The small molecule below binds the protein below.
Small molecule (SMILES): C1CC[C@H]2N->[Pt+2]<-N[C@@H]2C1

Binding-site contacts:
Ligand atom N2 contacts residue GLN121 of chain 1.A at 4.0 Å.
Ligand atom N2 contacts residue ASP119 of chain 1.A at 3.2 Å (salt-bridge).
Ligand atom PT contacts residue ASP119 of chain 1.A at 2.3 Å.
Ligand atom C1 contacts residue GLN121 of chain 1.A at 3.5 Å.
Ligand atom C2 contacts residue GLN121 of chain 1.A at 4.3 Å.
Ligand atom N1 contacts residue GLN121 of chain 1.A at 3.6 Å.
Ligand atom N1 contacts residue ASP119 of chain 1.A at 4.3 Å.
Ligand atom PT contacts residue GLN121 of chain 1.A at 3.8 Å.

Sequence of chain 1.A:
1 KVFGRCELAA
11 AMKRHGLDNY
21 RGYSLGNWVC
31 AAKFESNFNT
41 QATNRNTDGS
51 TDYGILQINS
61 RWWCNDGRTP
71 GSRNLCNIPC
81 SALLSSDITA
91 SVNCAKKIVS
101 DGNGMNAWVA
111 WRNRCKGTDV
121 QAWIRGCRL